Binding-site contacts:
Ligand atom C6 contacts residue THR108 of chain 1.C at 3.4 Å.
Ligand atom C5 contacts residue ASN234 of chain 1.C at 3.7 Å.
Ligand atom C1 contacts residue THR236 of chain 1.C at 4.0 Å.
Ligand atom C8 contacts residue SER459 of chain 1.B at 3.6 Å.
Ligand atom C6 contacts residue THR236 of chain 1.C at 4.3 Å.
Ligand atom O5 contacts residue THR108 of chain 1.C at 3.2 Å (h-bond).
Ligand atom C8 contacts residue GLU465 of chain 1.B at 3.9 Å.
Ligand atom O7 contacts residue SER459 of chain 1.B at 2.8 Å (h-bond).
Ligand atom O7 contacts residue ASN234 of chain 1.C at 4.3 Å.
Ligand atom O5 contacts residue THR236 of chain 1.C at 3.8 Å.
Ligand atom C3 contacts residue ASN234 of chain 1.C at 3.7 Å.
Ligand atom O7 contacts residue ARG457 of chain 1.B at 4.0 Å.
Ligand atom C7 contacts residue SER459 of chain 1.B at 3.5 Å.
Ligand atom C8 contacts residue ASN460 of chain 1.B at 4.4 Å.
Ligand atom C7 contacts residue ASN234 of chain 1.C at 3.8 Å.
Ligand atom C4 contacts residue ASN234 of chain 1.C at 4.2 Å.
Ligand atom O6 contacts residue THR108 of chain 1.C at 4.2 Å.
Ligand atom C1 contacts residue ASN234 of chain 1.C at 1.4 Å.
Ligand atom O7 contacts residue ASN460 of chain 1.B at 4.3 Å.
Ligand atom O5 contacts residue ASN234 of chain 1.C at 2.4 Å (h-bond).
Ligand atom C1 contacts residue THR108 of chain 1.C at 4.2 Å.
Ligand atom C8 contacts residue LYS462 of chain 1.B at 3.2 Å.
Ligand atom N2 contacts residue ASN234 of chain 1.C at 2.8 Å (h-bond).
Ligand atom C2 contacts residue ASN234 of chain 1.C at 2.4 Å.
Ligand atom C5 contacts residue THR236 of chain 1.C at 3.9 Å.
Ligand atom C5 contacts residue THR108 of chain 1.C at 3.8 Å.

Sequence of chain 1.B:
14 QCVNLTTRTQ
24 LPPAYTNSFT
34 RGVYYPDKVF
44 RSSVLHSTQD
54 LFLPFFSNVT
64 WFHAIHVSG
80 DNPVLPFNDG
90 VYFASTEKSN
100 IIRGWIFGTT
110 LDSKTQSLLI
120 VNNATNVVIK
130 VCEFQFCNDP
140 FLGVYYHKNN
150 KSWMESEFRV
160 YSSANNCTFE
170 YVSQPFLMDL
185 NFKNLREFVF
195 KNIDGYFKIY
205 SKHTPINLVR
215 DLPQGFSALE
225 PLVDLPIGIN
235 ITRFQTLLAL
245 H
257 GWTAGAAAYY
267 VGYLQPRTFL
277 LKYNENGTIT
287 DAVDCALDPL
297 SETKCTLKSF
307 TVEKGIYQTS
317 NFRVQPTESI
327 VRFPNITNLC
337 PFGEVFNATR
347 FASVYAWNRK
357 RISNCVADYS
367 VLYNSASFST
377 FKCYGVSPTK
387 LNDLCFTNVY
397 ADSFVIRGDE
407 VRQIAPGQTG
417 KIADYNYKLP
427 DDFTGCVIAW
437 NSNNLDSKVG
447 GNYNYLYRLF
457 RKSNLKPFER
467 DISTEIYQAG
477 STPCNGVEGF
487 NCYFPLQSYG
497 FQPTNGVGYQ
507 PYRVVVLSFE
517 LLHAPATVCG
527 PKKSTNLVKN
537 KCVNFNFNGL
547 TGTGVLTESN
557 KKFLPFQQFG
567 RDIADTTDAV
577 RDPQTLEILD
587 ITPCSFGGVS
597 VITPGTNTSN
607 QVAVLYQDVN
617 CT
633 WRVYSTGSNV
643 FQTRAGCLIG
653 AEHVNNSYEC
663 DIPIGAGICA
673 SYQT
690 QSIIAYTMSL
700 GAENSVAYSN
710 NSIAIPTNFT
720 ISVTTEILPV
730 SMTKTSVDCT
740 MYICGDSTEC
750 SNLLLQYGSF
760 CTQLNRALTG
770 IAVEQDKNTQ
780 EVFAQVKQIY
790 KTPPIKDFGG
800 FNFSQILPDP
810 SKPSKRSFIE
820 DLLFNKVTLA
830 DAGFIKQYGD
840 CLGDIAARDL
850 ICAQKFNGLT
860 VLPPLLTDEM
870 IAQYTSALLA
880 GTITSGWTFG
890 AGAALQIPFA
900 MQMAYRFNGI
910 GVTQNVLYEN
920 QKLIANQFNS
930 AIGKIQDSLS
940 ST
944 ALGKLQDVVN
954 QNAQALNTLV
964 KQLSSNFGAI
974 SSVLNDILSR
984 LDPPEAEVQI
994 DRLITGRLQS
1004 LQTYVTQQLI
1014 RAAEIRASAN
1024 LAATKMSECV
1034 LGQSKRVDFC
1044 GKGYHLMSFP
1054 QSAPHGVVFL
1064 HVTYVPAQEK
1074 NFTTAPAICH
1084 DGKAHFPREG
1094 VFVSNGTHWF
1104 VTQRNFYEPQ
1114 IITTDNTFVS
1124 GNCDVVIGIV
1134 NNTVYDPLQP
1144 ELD

Sequence of chain 1.C:
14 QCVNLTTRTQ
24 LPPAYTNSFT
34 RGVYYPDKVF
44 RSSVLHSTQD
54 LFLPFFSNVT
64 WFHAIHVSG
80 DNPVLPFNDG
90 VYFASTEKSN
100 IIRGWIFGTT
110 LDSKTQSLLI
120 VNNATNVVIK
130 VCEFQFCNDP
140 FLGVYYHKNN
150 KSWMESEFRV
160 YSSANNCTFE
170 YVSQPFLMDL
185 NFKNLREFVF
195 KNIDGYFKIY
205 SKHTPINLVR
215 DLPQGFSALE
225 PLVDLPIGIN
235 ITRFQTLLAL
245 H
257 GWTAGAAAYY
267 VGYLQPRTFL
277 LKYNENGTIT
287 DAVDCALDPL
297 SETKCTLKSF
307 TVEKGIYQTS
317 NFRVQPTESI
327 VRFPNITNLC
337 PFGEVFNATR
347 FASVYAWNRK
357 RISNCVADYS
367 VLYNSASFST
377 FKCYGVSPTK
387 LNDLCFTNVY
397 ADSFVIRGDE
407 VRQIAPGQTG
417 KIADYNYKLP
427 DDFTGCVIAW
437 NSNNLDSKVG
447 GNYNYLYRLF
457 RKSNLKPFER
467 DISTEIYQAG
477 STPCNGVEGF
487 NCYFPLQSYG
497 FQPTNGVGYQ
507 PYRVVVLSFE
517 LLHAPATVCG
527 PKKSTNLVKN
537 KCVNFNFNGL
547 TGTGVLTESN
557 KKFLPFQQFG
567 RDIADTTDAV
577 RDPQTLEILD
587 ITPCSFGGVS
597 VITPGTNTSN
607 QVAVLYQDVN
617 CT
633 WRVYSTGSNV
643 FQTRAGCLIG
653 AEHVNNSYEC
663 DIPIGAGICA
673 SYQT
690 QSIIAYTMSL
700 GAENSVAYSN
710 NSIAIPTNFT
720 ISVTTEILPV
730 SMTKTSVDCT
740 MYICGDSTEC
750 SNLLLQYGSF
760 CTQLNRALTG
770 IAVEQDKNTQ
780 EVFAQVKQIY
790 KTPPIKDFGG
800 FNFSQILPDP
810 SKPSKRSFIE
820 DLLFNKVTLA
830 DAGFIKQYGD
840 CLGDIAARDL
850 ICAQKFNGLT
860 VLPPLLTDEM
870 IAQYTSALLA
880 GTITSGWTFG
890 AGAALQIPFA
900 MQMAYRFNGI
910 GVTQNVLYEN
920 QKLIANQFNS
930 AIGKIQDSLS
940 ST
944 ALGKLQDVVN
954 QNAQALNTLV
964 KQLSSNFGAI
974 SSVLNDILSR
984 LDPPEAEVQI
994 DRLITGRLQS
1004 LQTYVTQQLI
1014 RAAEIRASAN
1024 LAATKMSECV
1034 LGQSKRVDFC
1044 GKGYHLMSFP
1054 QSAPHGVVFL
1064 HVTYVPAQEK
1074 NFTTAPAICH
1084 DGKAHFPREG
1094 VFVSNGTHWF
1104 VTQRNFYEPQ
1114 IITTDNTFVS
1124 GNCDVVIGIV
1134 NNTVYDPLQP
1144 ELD

The protein below binds the small molecule below.
Small molecule (SMILES): CC(=O)N[C@H]1[C@H](O[C@H]2[C@H](O)[C@@H](NC(C)=O)CO[C@@H]2CO)O[C@H](CO)[C@@H](O)[C@@H]1O